Binding-site contacts:
Ligand atom C8 contacts residue TRP262 of chain 1.A at 4.2 Å (hydrophobic).
Ligand atom O7 contacts residue MET285 of chain 1.A at 3.6 Å (h-bond).
Ligand atom C8 contacts residue LEU317 of chain 1.B at 3.6 Å (hydrophobic).
Ligand atom C5 contacts residue ASN320 of chain 1.B at 3.6 Å.
Ligand atom C4 contacts residue ASN320 of chain 1.B at 4.2 Å.
Ligand atom C6 contacts residue ARG281 of chain 1.A at 3.5 Å.
Ligand atom O5 contacts residue ASN320 of chain 1.B at 2.3 Å (h-bond).
Ligand atom C8 contacts residue ASN316 of chain 1.B at 4.0 Å.
Ligand atom O6 contacts residue ARG281 of chain 1.A at 3.2 Å (salt-bridge).
Ligand atom C7 contacts residue ASN316 of chain 1.B at 4.2 Å.
Ligand atom C6 contacts residue ARG281 of chain 1.A at 3.6 Å.
Ligand atom O6 contacts residue ARG281 of chain 1.A at 3.0 Å (salt-bridge).
Ligand atom C7 contacts residue ASN320 of chain 1.B at 3.3 Å.
Ligand atom C1 contacts residue ASN320 of chain 1.B at 1.4 Å.
Ligand atom N2 contacts residue ASN316 of chain 1.B at 4.3 Å.
Ligand atom C1 contacts residue ASN316 of chain 1.B at 4.3 Å.
Ligand atom C2 contacts residue ASN320 of chain 1.B at 2.4 Å.
Ligand atom O7 contacts residue ASN320 of chain 1.B at 3.2 Å (h-bond).
Ligand atom C7 contacts residue LEU317 of chain 1.B at 4.2 Å (hydrophobic).
Ligand atom O7 contacts residue LEU317 of chain 1.B at 4.3 Å.
Ligand atom O7 contacts residue TRP262 of chain 1.A at 4.1 Å.
Ligand atom N2 contacts residue ASN320 of chain 1.B at 2.9 Å (h-bond).
Ligand atom C3 contacts residue ASN320 of chain 1.B at 3.7 Å.
Ligand atom C8 contacts residue ASN320 of chain 1.B at 4.5 Å.

Sequence of chain 1.B:
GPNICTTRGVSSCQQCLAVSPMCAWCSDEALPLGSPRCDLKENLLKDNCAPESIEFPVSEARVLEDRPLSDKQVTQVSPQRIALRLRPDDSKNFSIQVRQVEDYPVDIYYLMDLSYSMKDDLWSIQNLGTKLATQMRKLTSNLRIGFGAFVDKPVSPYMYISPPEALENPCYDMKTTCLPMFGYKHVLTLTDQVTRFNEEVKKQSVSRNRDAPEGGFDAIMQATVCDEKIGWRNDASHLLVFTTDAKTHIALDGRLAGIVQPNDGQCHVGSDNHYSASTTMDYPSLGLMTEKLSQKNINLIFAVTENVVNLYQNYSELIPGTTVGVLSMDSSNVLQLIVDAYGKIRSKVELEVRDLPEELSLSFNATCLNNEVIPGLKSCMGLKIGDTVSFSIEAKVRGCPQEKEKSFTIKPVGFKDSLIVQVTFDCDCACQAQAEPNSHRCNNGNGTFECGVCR

A protein and the small-molecule ligand that binds it are described below.
Small molecule (SMILES): CC(=O)N[C@H]1[C@H](O[C@H]2[C@H](O)[C@@H](NC(C)=O)CO[C@@H]2CO)O[C@H](CO)[C@@H](O[C@@H]2O[C@H](CO[C@H]3O[C@H](CO)[C@@H](O)[C@H](O)[C@@H]3O)[C@@H](O)[C@H](O[C@H]3O[C@H](CO)[C@@H](O)[C@H](O)[C@@H]3O)[C@@H]2O)[C@@H]1O

Sequence of chain 1.A:
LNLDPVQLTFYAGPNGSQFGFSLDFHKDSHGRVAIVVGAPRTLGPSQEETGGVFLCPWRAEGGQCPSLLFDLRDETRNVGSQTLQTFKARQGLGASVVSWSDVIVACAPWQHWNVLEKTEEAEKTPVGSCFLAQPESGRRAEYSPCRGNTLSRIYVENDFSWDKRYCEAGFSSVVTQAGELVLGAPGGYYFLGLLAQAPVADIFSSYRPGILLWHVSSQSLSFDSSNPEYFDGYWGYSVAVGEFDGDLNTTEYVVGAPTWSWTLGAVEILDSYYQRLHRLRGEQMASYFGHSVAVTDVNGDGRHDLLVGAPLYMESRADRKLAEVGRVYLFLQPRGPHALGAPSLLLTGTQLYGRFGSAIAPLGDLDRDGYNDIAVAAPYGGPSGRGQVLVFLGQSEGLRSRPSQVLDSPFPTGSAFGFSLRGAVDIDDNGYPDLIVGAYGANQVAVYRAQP